Sequence of chain 1.B:
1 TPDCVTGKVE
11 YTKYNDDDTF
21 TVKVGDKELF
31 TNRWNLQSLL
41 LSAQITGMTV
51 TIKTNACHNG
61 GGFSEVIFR

Binding-site contacts:
Ligand atom C2 contacts residue GLA1 of chain 1.U at 2.5 Å.
Ligand atom C10 contacts residue GLC1 of chain 1.K at 4.2 Å.
Ligand atom C13 contacts residue GLC1 of chain 1.K at 3.2 Å.
Ligand atom C12 contacts residue TRP34 of chain 1.B at 3.9 Å (hydrophobic).
Ligand atom C1 contacts residue GLA1 of chain 1.U at 1.4 Å.
Ligand atom O3 contacts residue GLC1 of chain 1.K at 3.9 Å.
Ligand atom C4 contacts residue GLA1 of chain 1.R at 4.5 Å.
Ligand atom O15 contacts residue GAL2 of chain 1.M at 3.4 Å (h-bond).
Ligand atom O11 contacts residue GAL2 of chain 1.K at 2.6 Å (h-bond).
Ligand atom C10 contacts residue GAL2 of chain 1.M at 3.7 Å.
Ligand atom N9 contacts residue GLC1 of chain 1.K at 3.8 Å.
Ligand atom C12 contacts residue GLC1 of chain 1.M at 3.3 Å.
Ligand atom C13 contacts residue GLC1 of chain 1.M at 3.7 Å.
Ligand atom C6 contacts residue GLA1 of chain 1.R at 4.0 Å.
Ligand atom O3 contacts residue GLA1 of chain 1.U at 2.7 Å (h-bond).
Ligand atom O11 contacts residue GAL2 of chain 1.M at 4.3 Å.
Ligand atom N5 contacts residue GLC1 of chain 1.K at 4.4 Å.
Ligand atom O14 contacts residue GLC1 of chain 1.K at 3.3 Å (h-bond).
Ligand atom N5 contacts residue GLA1 of chain 1.U at 4.2 Å.
Ligand atom C4 contacts residue GLA1 of chain 1.U at 4.0 Å.
Ligand atom C4 contacts residue GLC1 of chain 1.K at 3.6 Å.
Ligand atom C12 contacts residue GAL2 of chain 1.M at 3.9 Å.
Ligand atom O11 contacts residue GLC1 of chain 1.K at 3.5 Å.
Ligand atom C12 contacts residue GAL2 of chain 1.K at 2.5 Å.
Ligand atom C10 contacts residue GAL2 of chain 1.K at 4.0 Å.
Ligand atom C12 contacts residue GLC1 of chain 1.K at 4.1 Å.
Ligand atom C13 contacts residue GAL2 of chain 1.K at 1.4 Å.
Ligand atom C13 contacts residue TRP34 of chain 1.B at 3.8 Å (hydrophobic).
Ligand atom O11 contacts residue GLC1 of chain 1.M at 4.1 Å.
Ligand atom N9 contacts residue GAL2 of chain 1.M at 4.3 Å.
Ligand atom N5 contacts residue GLA1 of chain 1.R at 4.2 Å.

The small molecule below binds the protein below.
Small molecule (SMILES): CCOC(=O)NCCCNC(=O)OCC